Sequence of chain 1.A:
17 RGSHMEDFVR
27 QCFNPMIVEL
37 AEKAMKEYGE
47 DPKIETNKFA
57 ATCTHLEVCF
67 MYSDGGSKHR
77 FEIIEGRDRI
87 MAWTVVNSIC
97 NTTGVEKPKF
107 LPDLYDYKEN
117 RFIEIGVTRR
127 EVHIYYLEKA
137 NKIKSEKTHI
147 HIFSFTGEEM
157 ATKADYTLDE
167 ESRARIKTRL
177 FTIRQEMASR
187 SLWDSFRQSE

A small-molecule ligand and the protein it binds are described below.
Small molecule (SMILES): C[C@H](C[C@@H](C[C@H](C[C@@H](C[C@@H](CCN1CCCC1=O)N1CCCC1=O)N1CCCC1=O)N1CCCC1=O)N1CCCC1=O)N1CCCC1=O

Binding-site contacts:
Ligand atom C29 contacts residue PHE66 of chain 1.A at 4.0 Å (hydrophobic).
Ligand atom O06 contacts residue ARG83 of chain 1.A at 4.3 Å.
Ligand atom O06 contacts residue ILE79 of chain 1.A at 3.8 Å.
Ligand atom C36 contacts residue GLU81 of chain 1.A at 4.4 Å.
Ligand atom C35 contacts residue ILE79 of chain 1.A at 4.0 Å (hydrophobic).
Ligand atom C36 contacts residue ILE79 of chain 1.A at 3.8 Å (hydrophobic).
Ligand atom C34 contacts residue LEU36 of chain 1.A at 4.0 Å (hydrophobic).
Ligand atom C33 contacts residue ILE79 of chain 1.A at 3.7 Å (hydrophobic).
Ligand atom O03 contacts residue ASN30 of chain 1.A at 4.3 Å.
Ligand atom O03 contacts residue MET32 of chain 1.A at 4.5 Å.
Ligand atom N04 contacts residue PHE66 of chain 1.A at 4.2 Å.
Ligand atom O03 contacts residue PHE66 of chain 1.A at 4.2 Å.
Ligand atom C04 contacts residue MET32 of chain 1.A at 4.0 Å (hydrophobic).
Ligand atom C34 contacts residue PHE66 of chain 1.A at 4.1 Å (hydrophobic).
Ligand atom C04 contacts residue PHE66 of chain 1.A at 4.1 Å (hydrophobic).
Ligand atom C27 contacts residue PHE66 of chain 1.A at 3.8 Å (hydrophobic).
Ligand atom C27 contacts residue MET67 of chain 1.A at 4.4 Å (hydrophobic).
Ligand atom C35 contacts residue GLU81 of chain 1.A at 3.8 Å.
Ligand atom C26 contacts residue PHE66 of chain 1.A at 3.7 Å (hydrophobic).
Ligand atom C35 contacts residue ARG83 of chain 1.A at 4.3 Å.
Ligand atom C28 contacts residue PHE66 of chain 1.A at 3.8 Å (hydrophobic).
Ligand atom C06 contacts residue MET32 of chain 1.A at 3.9 Å (hydrophobic).
Ligand atom C06 contacts residue PHE66 of chain 1.A at 4.0 Å (hydrophobic).
Ligand atom C32 contacts residue ILE79 of chain 1.A at 4.5 Å (hydrophobic).
Ligand atom C05 contacts residue PHE66 of chain 1.A at 4.4 Å (hydrophobic).
Ligand atom C37 contacts residue ILE79 of chain 1.A at 4.2 Å (hydrophobic).
Ligand atom C08 contacts residue MET32 of chain 1.A at 4.2 Å (hydrophobic).
Ligand atom C35 contacts residue GLY82 of chain 1.A at 4.2 Å.
Ligand atom C35 contacts residue PHE66 of chain 1.A at 4.3 Å (hydrophobic).
Ligand atom C36 contacts residue ARG83 of chain 1.A at 4.0 Å.
Ligand atom O04 contacts residue MET32 of chain 1.A at 4.3 Å.